A small-molecule ligand and the protein it binds are described below.
Small molecule (SMILES): CC(=O)N[C@@H]1[C@@H](O)[C@H](O)[C@@H](CO)O[C@H]1O

Sequence of chain 1.A:
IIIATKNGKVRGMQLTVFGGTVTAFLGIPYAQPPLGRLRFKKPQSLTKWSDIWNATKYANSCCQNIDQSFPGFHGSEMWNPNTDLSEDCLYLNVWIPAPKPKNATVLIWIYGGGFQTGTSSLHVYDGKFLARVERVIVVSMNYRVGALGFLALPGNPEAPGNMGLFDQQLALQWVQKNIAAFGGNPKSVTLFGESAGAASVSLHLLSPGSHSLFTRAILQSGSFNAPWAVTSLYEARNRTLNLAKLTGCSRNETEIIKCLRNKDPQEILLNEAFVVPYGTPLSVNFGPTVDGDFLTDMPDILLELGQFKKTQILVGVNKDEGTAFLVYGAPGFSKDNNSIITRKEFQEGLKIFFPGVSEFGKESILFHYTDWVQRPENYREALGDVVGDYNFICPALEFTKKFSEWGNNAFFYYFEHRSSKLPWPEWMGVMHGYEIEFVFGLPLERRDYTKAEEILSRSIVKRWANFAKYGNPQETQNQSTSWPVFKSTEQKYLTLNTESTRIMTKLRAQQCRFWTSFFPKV

Binding-site contacts:
Ligand atom C7 contacts residue ASN485 of chain 1.A at 3.4 Å.
Ligand atom N2 contacts residue ASN485 of chain 1.A at 3.0 Å (h-bond).
Ligand atom O7 contacts residue SER466 of chain 1.A at 4.2 Å.
Ligand atom O7 contacts residue ASN485 of chain 1.A at 3.5 Å (h-bond).
Ligand atom O3 contacts residue ARG465 of chain 1.A at 3.4 Å.
Ligand atom N2 contacts residue ARG465 of chain 1.A at 4.1 Å.
Ligand atom C1 contacts residue ASN485 of chain 1.A at 1.4 Å.
Ligand atom C2 contacts residue ASN485 of chain 1.A at 2.4 Å.
Ligand atom C8 contacts residue LYS469 of chain 1.A at 3.8 Å.
Ligand atom C4 contacts residue ASN485 of chain 1.A at 4.1 Å.
Ligand atom O5 contacts residue ASN485 of chain 1.A at 2.3 Å (h-bond).
Ligand atom O7 contacts residue ARG465 of chain 1.A at 3.4 Å.
Ligand atom C8 contacts residue ARG465 of chain 1.A at 3.9 Å.
Ligand atom C8 contacts residue GLU482 of chain 1.A at 3.8 Å.
Ligand atom C3 contacts residue ARG465 of chain 1.A at 4.5 Å.
Ligand atom C7 contacts residue ARG465 of chain 1.A at 3.6 Å.
Ligand atom C5 contacts residue ASN485 of chain 1.A at 3.6 Å.
Ligand atom O7 contacts residue GLU482 of chain 1.A at 4.4 Å.
Ligand atom C3 contacts residue ASN485 of chain 1.A at 3.8 Å.
Ligand atom C7 contacts residue GLU482 of chain 1.A at 4.2 Å.